Sequence of chain 1.E:
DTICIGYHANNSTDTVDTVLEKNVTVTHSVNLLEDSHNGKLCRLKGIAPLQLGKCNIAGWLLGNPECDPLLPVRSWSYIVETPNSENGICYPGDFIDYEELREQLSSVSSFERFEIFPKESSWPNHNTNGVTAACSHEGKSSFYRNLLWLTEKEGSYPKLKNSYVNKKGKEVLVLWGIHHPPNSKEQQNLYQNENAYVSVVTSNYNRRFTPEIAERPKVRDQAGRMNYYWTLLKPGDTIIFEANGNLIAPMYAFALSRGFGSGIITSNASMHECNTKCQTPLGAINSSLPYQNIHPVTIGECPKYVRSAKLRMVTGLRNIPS

Binding-site contacts:
Ligand atom N2 contacts residue ASN286 of chain 1.E at 2.9 Å (h-bond).
Ligand atom O5 contacts residue ASN286 of chain 1.E at 2.3 Å (h-bond).
Ligand atom C5 contacts residue ASN286 of chain 1.E at 3.6 Å.
Ligand atom C4 contacts residue ASN286 of chain 1.E at 4.2 Å.
Ligand atom O7 contacts residue ASN286 of chain 1.E at 3.5 Å (h-bond).
Ligand atom C7 contacts residue ASN286 of chain 1.E at 3.4 Å.
Ligand atom C8 contacts residue ASN275 of chain 1.E at 4.2 Å.
Ligand atom C3 contacts residue ASN286 of chain 1.E at 3.7 Å.
Ligand atom C2 contacts residue ASN286 of chain 1.E at 2.4 Å.
Ligand atom C1 contacts residue ASN286 of chain 1.E at 1.4 Å.

The protein below binds the small molecule below.
Small molecule (SMILES): CC(=O)N[C@@H]1[C@@H](O)[C@H](O)[C@@H](CO)O[C@H]1O